Binding-site contacts:
Ligand atom N15 contacts residue NI1 of chain 1.F at 2.1 Å (h-bond).
Ligand atom C16 contacts residue TYR203 of chain 1.A at 4.1 Å (hydrophobic).
Ligand atom C17 contacts residue TYR203 of chain 1.A at 4.4 Å (hydrophobic).
Ligand atom C1 contacts residue SER210 of chain 1.A at 3.5 Å.
Ligand atom C2 contacts residue NI1 of chain 1.F at 4.3 Å.
Ligand atom C14 contacts residue NI1 of chain 1.F at 2.9 Å.
Ligand atom C2 contacts residue CYS211 of chain 1.A at 2.7 Å (hydrophobic).
Ligand atom C17 contacts residue NI1 of chain 1.F at 4.4 Å.
Ligand atom C7 contacts residue TYR203 of chain 1.A at 4.3 Å (hydrophobic).
Ligand atom C19 contacts residue TYR203 of chain 1.A at 3.4 Å (hydrophobic).
Ligand atom C18 contacts residue TYR203 of chain 1.A at 3.9 Å (hydrophobic).
Ligand atom C4 contacts residue TYR203 of chain 1.A at 3.8 Å (hydrophobic).
Ligand atom C7 contacts residue CYS211 of chain 1.A at 3.9 Å (hydrophobic).
Ligand atom N6 contacts residue NI1 of chain 1.F at 2.1 Å (h-bond).
Ligand atom C5 contacts residue TYR203 of chain 1.A at 3.3 Å (hydrophobic).
Ligand atom C14 contacts residue TYR203 of chain 1.A at 3.1 Å (hydrophobic).
Ligand atom N6 contacts residue TYR203 of chain 1.A at 3.5 Å (h-bond).
Ligand atom C3 contacts residue ALA209 of chain 1.A at 3.7 Å (hydrophobic).
Ligand atom C4 contacts residue CYS211 of chain 1.A at 4.5 Å (hydrophobic).
Ligand atom C2 contacts residue SER210 of chain 1.A at 3.9 Å.
Ligand atom C3 contacts residue TYR203 of chain 1.A at 4.2 Å (hydrophobic).
Ligand atom N15 contacts residue TYR203 of chain 1.A at 3.5 Å (h-bond).
Ligand atom C3 contacts residue CYS211 of chain 1.A at 3.1 Å (hydrophobic).
Ligand atom C7 contacts residue NI1 of chain 1.F at 3.0 Å.
Ligand atom C1 contacts residue CYS211 of chain 1.A at 1.8 Å (hydrophobic).
Ligand atom C4 contacts residue NI1 of chain 1.F at 4.2 Å.
Ligand atom C19 contacts residue NI1 of chain 1.F at 4.2 Å.
Ligand atom C4 contacts residue ALA209 of chain 1.A at 3.7 Å (hydrophobic).
Ligand atom C3 contacts residue SER210 of chain 1.A at 3.6 Å.
Ligand atom C16 contacts residue NI1 of chain 1.F at 3.1 Å.
Ligand atom C5 contacts residue NI1 of chain 1.F at 2.9 Å.

Sequence of chain 1.A:
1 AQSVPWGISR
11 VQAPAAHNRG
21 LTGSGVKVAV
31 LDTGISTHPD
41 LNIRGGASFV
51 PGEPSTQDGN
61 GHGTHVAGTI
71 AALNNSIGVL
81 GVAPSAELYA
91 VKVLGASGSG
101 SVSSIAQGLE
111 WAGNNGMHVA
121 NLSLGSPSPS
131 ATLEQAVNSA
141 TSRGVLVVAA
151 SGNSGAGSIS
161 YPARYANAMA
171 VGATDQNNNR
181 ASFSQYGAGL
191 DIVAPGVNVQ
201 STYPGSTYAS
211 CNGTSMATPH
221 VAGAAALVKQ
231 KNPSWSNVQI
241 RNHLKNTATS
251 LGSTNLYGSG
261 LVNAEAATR

The protein below binds the small molecule below.
Small molecule (SMILES): Cc1ccc(-c2ccc(C)cn2)nc1